Sequence of chain 2.C:
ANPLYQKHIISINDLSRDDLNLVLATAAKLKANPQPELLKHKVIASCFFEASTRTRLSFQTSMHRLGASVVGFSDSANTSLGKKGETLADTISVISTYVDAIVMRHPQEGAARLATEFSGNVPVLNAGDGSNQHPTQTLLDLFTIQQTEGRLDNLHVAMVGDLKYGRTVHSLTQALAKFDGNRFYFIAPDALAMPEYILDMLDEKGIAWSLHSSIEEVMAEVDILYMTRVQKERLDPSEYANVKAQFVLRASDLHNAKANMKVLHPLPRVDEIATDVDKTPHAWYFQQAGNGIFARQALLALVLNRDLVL

Binding-site contacts:
Ligand atom C1 contacts residue PRO268 of chain 2.C at 3.7 Å (hydrophobic).
Ligand atom O5 contacts residue LYS84 of chain 1.C at 3.5 Å.
Ligand atom C4 contacts residue THR168 of chain 2.C at 3.6 Å.
Ligand atom C4 contacts residue ARG167 of chain 2.C at 3.4 Å.
Ligand atom O3 contacts residue ARG167 of chain 2.C at 3.2 Å (salt-bridge).
Ligand atom C2 contacts residue PRO268 of chain 2.C at 4.2 Å (hydrophobic).
Ligand atom C2 contacts residue PCT1 of chain 2.J at 3.6 Å.
Ligand atom C2 contacts residue LEU267 of chain 2.C at 3.4 Å (hydrophobic).
Ligand atom O3 contacts residue LYS84 of chain 1.C at 4.4 Å.
Ligand atom O4 contacts residue ARG229 of chain 2.C at 3.1 Å (salt-bridge).
Ligand atom O3 contacts residue ARG105 of chain 2.C at 3.8 Å.
Ligand atom O4 contacts residue GLN231 of chain 2.C at 3.1 Å (h-bond).
Ligand atom C3 contacts residue THR168 of chain 2.C at 4.4 Å.
Ligand atom O4 contacts residue LEU267 of chain 2.C at 4.1 Å.
Ligand atom C3 contacts residue ARG167 of chain 2.C at 3.7 Å.
Ligand atom C2 contacts residue PRO266 of chain 2.C at 4.3 Å (hydrophobic).
Ligand atom C4 contacts residue PCT1 of chain 2.J at 4.1 Å.
Ligand atom C4 contacts residue HIS134 of chain 2.C at 3.7 Å.
Ligand atom O4 contacts residue PRO268 of chain 2.C at 4.2 Å.
Ligand atom C3 contacts residue HIS134 of chain 2.C at 4.3 Å.
Ligand atom O5 contacts residue GLN231 of chain 2.C at 3.8 Å.
Ligand atom C2 contacts residue THR168 of chain 2.C at 4.5 Å.
Ligand atom O5 contacts residue LEU267 of chain 2.C at 4.2 Å.
Ligand atom O3 contacts residue PCT1 of chain 2.J at 3.1 Å (h-bond).
Ligand atom O5 contacts residue ARG229 of chain 2.C at 2.8 Å (salt-bridge).
Ligand atom C1 contacts residue ARG229 of chain 2.C at 3.5 Å.
Ligand atom C1 contacts residue LEU267 of chain 2.C at 3.8 Å (hydrophobic).
Ligand atom C1 contacts residue GLN231 of chain 2.C at 3.8 Å.
Ligand atom O5 contacts residue PRO268 of chain 2.C at 3.4 Å.
Ligand atom C3 contacts residue PCT1 of chain 2.J at 3.5 Å.

The protein below binds the small molecule below.
Small molecule (SMILES): CC(=O)CC(=O)O

Sequence of chain 1.C:
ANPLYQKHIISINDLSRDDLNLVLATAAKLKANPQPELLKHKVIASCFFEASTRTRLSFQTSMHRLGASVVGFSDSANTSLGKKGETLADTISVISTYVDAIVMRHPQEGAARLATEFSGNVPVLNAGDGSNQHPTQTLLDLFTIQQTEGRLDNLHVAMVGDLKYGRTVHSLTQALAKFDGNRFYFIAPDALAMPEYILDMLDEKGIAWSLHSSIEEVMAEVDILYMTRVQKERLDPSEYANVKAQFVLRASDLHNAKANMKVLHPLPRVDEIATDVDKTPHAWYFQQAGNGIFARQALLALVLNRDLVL